Binding-site contacts:
Ligand atom C3 contacts residue TRP430 of chain 1.A at 4.4 Å (hydrophobic).
Ligand atom C7 contacts residue GLY427 of chain 1.A at 3.8 Å.
Ligand atom O5 contacts residue ASN351 of chain 1.A at 2.4 Å (h-bond).
Ligand atom C7 contacts residue ASN351 of chain 1.A at 3.5 Å.
Ligand atom O4 contacts residue TRP430 of chain 1.A at 4.2 Å.
Ligand atom C8 contacts residue HIS409 of chain 1.A at 3.4 Å.
Ligand atom C8 contacts residue LEU428 of chain 1.A at 3.9 Å (hydrophobic).
Ligand atom N2 contacts residue ASN351 of chain 1.A at 2.9 Å (h-bond).
Ligand atom C3 contacts residue ASN351 of chain 1.A at 3.8 Å.
Ligand atom C2 contacts residue ASN351 of chain 1.A at 2.4 Å.
Ligand atom C8 contacts residue LEU347 of chain 1.A at 4.0 Å (hydrophobic).
Ligand atom O7 contacts residue ASN351 of chain 1.A at 3.6 Å (h-bond).
Ligand atom C1 contacts residue ASN351 of chain 1.A at 1.4 Å.
Ligand atom C8 contacts residue GLY427 of chain 1.A at 3.4 Å.
Ligand atom C8 contacts residue GLY410 of chain 1.A at 4.2 Å.
Ligand atom O3 contacts residue TRP430 of chain 1.A at 3.7 Å.
Ligand atom C4 contacts residue ASN351 of chain 1.A at 4.2 Å.
Ligand atom C8 contacts residue GLY348 of chain 1.A at 3.9 Å.
Ligand atom C7 contacts residue HIS409 of chain 1.A at 4.1 Å.
Ligand atom O7 contacts residue GLY410 of chain 1.A at 3.3 Å.
Ligand atom N2 contacts residue GLY348 of chain 1.A at 4.0 Å.
Ligand atom O7 contacts residue GLY427 of chain 1.A at 4.0 Å.
Ligand atom C5 contacts residue ASN351 of chain 1.A at 3.6 Å.
Ligand atom O7 contacts residue HIS409 of chain 1.A at 3.8 Å.
Ligand atom C7 contacts residue GLY348 of chain 1.A at 4.2 Å.
Ligand atom C7 contacts residue GLY410 of chain 1.A at 4.1 Å.

Sequence of chain 1.A:
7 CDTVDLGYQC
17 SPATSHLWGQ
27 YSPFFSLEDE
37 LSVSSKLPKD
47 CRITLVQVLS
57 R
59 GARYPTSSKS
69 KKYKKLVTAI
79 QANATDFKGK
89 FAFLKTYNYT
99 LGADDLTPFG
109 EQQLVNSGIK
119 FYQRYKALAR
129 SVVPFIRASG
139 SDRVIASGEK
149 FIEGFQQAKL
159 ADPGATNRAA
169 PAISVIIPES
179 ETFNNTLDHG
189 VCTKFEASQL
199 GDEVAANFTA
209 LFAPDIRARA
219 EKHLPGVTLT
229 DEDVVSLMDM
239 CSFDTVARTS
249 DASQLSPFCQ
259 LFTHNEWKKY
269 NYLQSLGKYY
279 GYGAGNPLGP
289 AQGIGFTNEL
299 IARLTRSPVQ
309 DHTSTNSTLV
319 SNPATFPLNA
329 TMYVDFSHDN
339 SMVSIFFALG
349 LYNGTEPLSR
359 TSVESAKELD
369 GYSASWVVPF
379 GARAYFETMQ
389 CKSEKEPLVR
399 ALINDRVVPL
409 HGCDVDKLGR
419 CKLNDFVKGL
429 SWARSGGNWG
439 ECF

A protein and the small-molecule ligand that binds it are described below.
Small molecule (SMILES): CC(=O)N[C@@H]1[C@@H](O)[C@H](O)[C@@H](CO)O[C@H]1O